This protein binds this small molecule.
Small molecule (SMILES): CC[C@H](C)[C@H](NC(=O)[C@@H](NC(=O)[C@H](C)NC(=O)[C@H](CCCN=C(N)N)NC(=O)[C@H](CCC(=O)O)NC(=O)[C@H](Cc1ccccc1)NC(=O)[C@@H]1CCCN1C(=O)[C@@H](N)CC(C)C)[C@@H](C)O)C(=O)N[C@@H](CCSC)C(=O)O

Sequence of chain 1.A:
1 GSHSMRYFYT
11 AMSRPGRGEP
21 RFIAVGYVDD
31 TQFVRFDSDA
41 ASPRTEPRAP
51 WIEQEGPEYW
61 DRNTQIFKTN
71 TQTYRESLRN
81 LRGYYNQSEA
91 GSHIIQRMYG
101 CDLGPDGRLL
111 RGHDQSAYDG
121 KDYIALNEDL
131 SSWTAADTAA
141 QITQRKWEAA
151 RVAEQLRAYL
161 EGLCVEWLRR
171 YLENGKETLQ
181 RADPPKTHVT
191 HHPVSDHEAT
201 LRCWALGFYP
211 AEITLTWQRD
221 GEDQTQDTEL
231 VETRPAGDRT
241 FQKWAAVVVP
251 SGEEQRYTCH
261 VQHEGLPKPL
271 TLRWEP

Binding-site contacts:
Ligand atom C contacts residue TYR84 of chain 1.A at 3.5 Å (hydrophobic).
Ligand atom CD contacts residue ASN63 of chain 1.A at 3.3 Å.
Ligand atom O contacts residue THR143 of chain 1.A at 2.8 Å (h-bond).
Ligand atom N contacts residue TYR99 of chain 1.A at 2.8 Å (h-bond).
Ligand atom CG contacts residue TRP147 of chain 1.A at 3.5 Å (hydrophobic).
Ligand atom O contacts residue TYR84 of chain 1.A at 2.8 Å (h-bond).
Ligand atom CA contacts residue TYR99 of chain 1.A at 3.3 Å (hydrophobic).
Ligand atom CB contacts residue THR73 of chain 1.A at 3.4 Å.
Ligand atom NH1 contacts residue GLN155 of chain 1.A at 2.9 Å (h-bond).
Ligand atom CD contacts residue TYR7 of chain 1.A at 3.6 Å (hydrophobic).
Ligand atom CB contacts residue SER77 of chain 1.A at 3.5 Å.
Ligand atom O contacts residue TRP147 of chain 1.A at 3.4 Å (h-bond).
Ligand atom OXT contacts residue ASN80 of chain 1.A at 3.0 Å (h-bond).
Ligand atom N contacts residue TYR159 of chain 1.A at 3.6 Å.
Ligand atom O contacts residue LYS146 of chain 1.A at 3.5 Å.
Ligand atom CA contacts residue TYR7 of chain 1.A at 3.2 Å (hydrophobic).
Ligand atom N contacts residue TYR171 of chain 1.A at 2.8 Å (h-bond).
Ligand atom CE contacts residue TYR123 of chain 1.A at 3.5 Å (hydrophobic).
Ligand atom CG2 contacts residue ASN80 of chain 1.A at 3.3 Å.
Ligand atom CG contacts residue GLN155 of chain 1.A at 3.4 Å.
Ligand atom CA contacts residue TYR159 of chain 1.A at 3.6 Å (hydrophobic).
Ligand atom N contacts residue TYR7 of chain 1.A at 3.3 Å (h-bond).
Ligand atom N contacts residue THR73 of chain 1.A at 3.6 Å.
Ligand atom CD1 contacts residue TYR159 of chain 1.A at 3.6 Å (hydrophobic).
Ligand atom C contacts residue TYR159 of chain 1.A at 3.6 Å (hydrophobic).
Ligand atom C contacts residue TYR7 of chain 1.A at 3.2 Å (hydrophobic).
Ligand atom CB contacts residue TYR99 of chain 1.A at 3.1 Å (hydrophobic).
Ligand atom CG contacts residue SER77 of chain 1.A at 3.5 Å.
Ligand atom O contacts residue ILE66 of chain 1.A at 3.3 Å.
Ligand atom N contacts residue SER77 of chain 1.A at 2.9 Å (h-bond).
Ligand atom O contacts residue TRP147 of chain 1.A at 3.4 Å (h-bond).
Ligand atom CD2 contacts residue TRP167 of chain 1.A at 3.6 Å (hydrophobic).
Ligand atom C contacts residue TYR99 of chain 1.A at 3.5 Å (hydrophobic).
Ligand atom OXT contacts residue TYR84 of chain 1.A at 3.3 Å (h-bond).
Ligand atom N contacts residue TYR7 of chain 1.A at 3.0 Å (h-bond).
Ligand atom C contacts residue TYR159 of chain 1.A at 3.6 Å (hydrophobic).
Ligand atom O contacts residue TYR159 of chain 1.A at 2.5 Å (h-bond).
Ligand atom OXT contacts residue LYS146 of chain 1.A at 3.0 Å (salt-bridge).
Ligand atom CA contacts residue TYR171 of chain 1.A at 3.6 Å (hydrophobic).
Ligand atom CD1 contacts residue GLU76 of chain 1.A at 3.0 Å.